This small molecule binds to this protein.
Small molecule (SMILES): OC[C@H]1O[C@H](O)[C@H](O)[C@@H](O)[C@@H]1O

Binding-site contacts:
Ligand atom C4 contacts residue ASP245 of chain 1.A at 4.1 Å.
Ligand atom C1 contacts residue TRP137 of chain 1.A at 3.6 Å (hydrophobic).
Ligand atom C1 contacts residue PHE94 of chain 1.A at 3.8 Å (hydrophobic).
Ligand atom C6 contacts residue GLU181 of chain 1.A at 4.0 Å.
Ligand atom O4 contacts residue GLU181 of chain 1.A at 2.5 Å (salt-bridge).
Ligand atom O1 contacts residue TRP16 of chain 1.A at 3.6 Å (h-bond).
Ligand atom C1 contacts residue HIS54 of chain 1.A at 3.4 Å.
Ligand atom O6 contacts residue VAL135 of chain 1.A at 3.4 Å.
Ligand atom C5 contacts residue HIS54 of chain 1.A at 3.4 Å.
Ligand atom O6 contacts residue THR90 of chain 1.A at 3.6 Å (h-bond).
Ligand atom O4 contacts residue ASP245 of chain 1.A at 2.9 Å (salt-bridge).
Ligand atom O3 contacts residue ASP287 of chain 1.A at 3.1 Å (salt-bridge).
Ligand atom O5 contacts residue PHE94 of chain 1.A at 4.0 Å.
Ligand atom C6 contacts residue TRP16 of chain 1.A at 4.1 Å (hydrophobic).
Ligand atom O3 contacts residue GLU217 of chain 1.A at 3.2 Å (salt-bridge).
Ligand atom C6 contacts residue THR90 of chain 1.A at 3.6 Å.
Ligand atom O6 contacts residue TRP137 of chain 1.A at 3.5 Å.
Ligand atom C4 contacts residue ASP287 of chain 1.A at 3.5 Å.
Ligand atom O5 contacts residue TRP137 of chain 1.A at 3.8 Å.
Ligand atom O3 contacts residue GLU181 of chain 1.A at 2.9 Å (salt-bridge).
Ligand atom O4 contacts residue MG1 of chain 1.B at 2.2 Å.
Ligand atom C3 contacts residue MG1 of chain 1.B at 2.8 Å.
Ligand atom C3 contacts residue ASP287 of chain 1.A at 2.9 Å.
Ligand atom O3 contacts residue HIS220 of chain 1.A at 3.3 Å.
Ligand atom O2 contacts residue TRP137 of chain 1.A at 3.8 Å.
Ligand atom O1 contacts residue HIS54 of chain 1.A at 3.2 Å.
Ligand atom C6 contacts residue HIS54 of chain 1.A at 3.4 Å.
Ligand atom O5 contacts residue HIS54 of chain 1.A at 2.8 Å (h-bond).
Ligand atom O4 contacts residue ASP287 of chain 1.A at 3.0 Å (salt-bridge).
Ligand atom O6 contacts residue GLU181 of chain 1.A at 3.2 Å (salt-bridge).
Ligand atom O3 contacts residue MG1 of chain 1.B at 2.4 Å.
Ligand atom O2 contacts residue PHE26 of chain 2.A at 3.5 Å.
Ligand atom C5 contacts residue TRP16 of chain 1.A at 3.9 Å (hydrophobic).
Ligand atom C3 contacts residue GLU217 of chain 1.A at 4.1 Å.
Ligand atom O1 contacts residue PHE94 of chain 1.A at 4.1 Å.
Ligand atom C5 contacts residue GLU181 of chain 1.A at 4.1 Å.
Ligand atom C4 contacts residue MG1 of chain 1.B at 2.9 Å.
Ligand atom C3 contacts residue GLU181 of chain 1.A at 3.7 Å.
Ligand atom C2 contacts residue TRP137 of chain 1.A at 3.5 Å (hydrophobic).
Ligand atom C4 contacts residue GLU181 of chain 1.A at 3.1 Å.

Sequence of chain 1.A:
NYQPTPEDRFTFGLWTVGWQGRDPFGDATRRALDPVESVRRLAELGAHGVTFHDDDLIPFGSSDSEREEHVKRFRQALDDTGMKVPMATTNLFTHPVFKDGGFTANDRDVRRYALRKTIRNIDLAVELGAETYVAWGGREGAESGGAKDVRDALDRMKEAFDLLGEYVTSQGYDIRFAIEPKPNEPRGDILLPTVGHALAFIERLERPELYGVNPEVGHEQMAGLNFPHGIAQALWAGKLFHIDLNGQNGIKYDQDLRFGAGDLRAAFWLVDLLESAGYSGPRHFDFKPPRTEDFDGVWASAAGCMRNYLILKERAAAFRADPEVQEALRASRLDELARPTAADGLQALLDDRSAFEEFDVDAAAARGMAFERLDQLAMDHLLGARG

Sequence of chain 2.A:
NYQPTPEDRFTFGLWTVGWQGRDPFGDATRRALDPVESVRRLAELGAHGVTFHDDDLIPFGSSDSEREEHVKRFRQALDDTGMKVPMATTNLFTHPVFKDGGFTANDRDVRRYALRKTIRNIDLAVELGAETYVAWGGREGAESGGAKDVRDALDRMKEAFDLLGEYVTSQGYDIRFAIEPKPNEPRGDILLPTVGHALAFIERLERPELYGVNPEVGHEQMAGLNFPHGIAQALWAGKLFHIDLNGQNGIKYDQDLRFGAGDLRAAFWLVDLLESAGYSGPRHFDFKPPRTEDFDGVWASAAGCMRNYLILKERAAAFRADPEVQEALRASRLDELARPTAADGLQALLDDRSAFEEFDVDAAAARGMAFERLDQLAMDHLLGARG